This protein binds this small molecule.
Small molecule (SMILES): CC/C(=C(\c1ccc(O)cc1)c1ccc(OCCN(C)C)cc1)c1ccccc1

Sequence of chain 2.B:
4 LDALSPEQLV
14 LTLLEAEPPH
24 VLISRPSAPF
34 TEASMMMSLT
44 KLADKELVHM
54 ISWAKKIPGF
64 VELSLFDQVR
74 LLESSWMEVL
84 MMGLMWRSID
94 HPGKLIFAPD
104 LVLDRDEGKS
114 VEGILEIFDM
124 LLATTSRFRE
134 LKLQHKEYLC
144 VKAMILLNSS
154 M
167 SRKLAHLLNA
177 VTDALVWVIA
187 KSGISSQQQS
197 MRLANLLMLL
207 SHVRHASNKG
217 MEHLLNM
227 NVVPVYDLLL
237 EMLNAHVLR

Sequence of chain 4.A:
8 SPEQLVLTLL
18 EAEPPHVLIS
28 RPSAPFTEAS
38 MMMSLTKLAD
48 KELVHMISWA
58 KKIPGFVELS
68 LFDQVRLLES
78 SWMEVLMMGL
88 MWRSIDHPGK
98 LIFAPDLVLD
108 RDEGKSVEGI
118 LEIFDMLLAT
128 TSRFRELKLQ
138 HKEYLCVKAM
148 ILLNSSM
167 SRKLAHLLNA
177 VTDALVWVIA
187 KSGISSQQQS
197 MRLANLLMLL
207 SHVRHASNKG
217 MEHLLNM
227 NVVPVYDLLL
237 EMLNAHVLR

Binding-site contacts:
Ligand atom C26 contacts residue LYS58 of chain 2.B at 4.0 Å.
Ligand atom C22 contacts residue VAL72 of chain 2.B at 3.7 Å (hydrophobic).
Ligand atom C19 contacts residue MET238 of chain 4.A at 3.6 Å (hydrophobic).
Ligand atom C18 contacts residue MET238 of chain 4.A at 3.8 Å (hydrophobic).
Ligand atom C24 contacts residue ARG245 of chain 4.A at 3.4 Å.
Ligand atom C25 contacts residue ILE54 of chain 2.B at 3.7 Å (hydrophobic).
Ligand atom C22 contacts residue LEU75 of chain 2.B at 3.9 Å (hydrophobic).
Ligand atom C15 contacts residue LEU50 of chain 2.B at 3.7 Å (hydrophobic).
Ligand atom C21 contacts residue LEU75 of chain 2.B at 4.0 Å (hydrophobic).
Ligand atom C6 contacts residue VAL72 of chain 2.B at 3.7 Å (hydrophobic).
Ligand atom C13 contacts residue LEU75 of chain 2.B at 3.6 Å (hydrophobic).
Ligand atom C13 contacts residue TRP79 of chain 2.B at 3.5 Å (hydrophobic).
Ligand atom C15 contacts residue MET238 of chain 4.A at 3.6 Å (hydrophobic).
Ligand atom C16 contacts residue MET238 of chain 4.A at 3.7 Å (hydrophobic).
Ligand atom C26 contacts residue LEU68 of chain 2.B at 3.7 Å (hydrophobic).
Ligand atom C24 contacts residue VAL72 of chain 2.B at 3.8 Å (hydrophobic).
Ligand atom C10 contacts residue VAL231 of chain 4.A at 3.7 Å (hydrophobic).
Ligand atom C4 contacts residue GLU76 of chain 2.B at 3.4 Å.
Ligand atom C13 contacts residue MET53 of chain 2.B at 3.9 Å (hydrophobic).
Ligand atom C2 contacts residue VAL231 of chain 4.A at 3.9 Å (hydrophobic).
Ligand atom C26 contacts residue ARG245 of chain 4.A at 3.6 Å.
Ligand atom C12 contacts residue LEU75 of chain 2.B at 3.2 Å (hydrophobic).
Ligand atom C21 contacts residue VAL72 of chain 2.B at 3.6 Å (hydrophobic).
Ligand atom C20 contacts residue VAL72 of chain 2.B at 3.8 Å (hydrophobic).
Ligand atom C5 contacts residue GLU76 of chain 2.B at 3.1 Å.
Ligand atom C10 contacts residue LEU234 of chain 4.A at 3.6 Å (hydrophobic).
Ligand atom C6 contacts residue GLU76 of chain 2.B at 3.6 Å.
Ligand atom C9 contacts residue TRP79 of chain 2.B at 3.5 Å (hydrophobic).
Ligand atom C15 contacts residue ILE54 of chain 2.B at 3.7 Å (hydrophobic).
Ligand atom C23 contacts residue VAL72 of chain 2.B at 4.0 Å (hydrophobic).
Ligand atom C12 contacts residue TRP79 of chain 2.B at 3.7 Å (hydrophobic).
Ligand atom C26 contacts residue GLN71 of chain 2.B at 3.6 Å.
Ligand atom O4 contacts residue GLU76 of chain 2.B at 3.7 Å.
Ligand atom O20 contacts residue VAL72 of chain 2.B at 3.6 Å.
Ligand atom C23 contacts residue ARG245 of chain 4.A at 3.7 Å.
Ligand atom C14 contacts residue ILE54 of chain 2.B at 3.6 Å (hydrophobic).
Ligand atom N24 contacts residue GLN71 of chain 2.B at 3.5 Å (h-bond).
Ligand atom O4 contacts residue OHT1 of chain 4.D at 3.4 Å (h-bond).
Ligand atom C14 contacts residue LEU50 of chain 2.B at 3.6 Å (hydrophobic).
Ligand atom C16 contacts residue LEU234 of chain 4.A at 3.6 Å (hydrophobic).